Sequence of chain 1.B:
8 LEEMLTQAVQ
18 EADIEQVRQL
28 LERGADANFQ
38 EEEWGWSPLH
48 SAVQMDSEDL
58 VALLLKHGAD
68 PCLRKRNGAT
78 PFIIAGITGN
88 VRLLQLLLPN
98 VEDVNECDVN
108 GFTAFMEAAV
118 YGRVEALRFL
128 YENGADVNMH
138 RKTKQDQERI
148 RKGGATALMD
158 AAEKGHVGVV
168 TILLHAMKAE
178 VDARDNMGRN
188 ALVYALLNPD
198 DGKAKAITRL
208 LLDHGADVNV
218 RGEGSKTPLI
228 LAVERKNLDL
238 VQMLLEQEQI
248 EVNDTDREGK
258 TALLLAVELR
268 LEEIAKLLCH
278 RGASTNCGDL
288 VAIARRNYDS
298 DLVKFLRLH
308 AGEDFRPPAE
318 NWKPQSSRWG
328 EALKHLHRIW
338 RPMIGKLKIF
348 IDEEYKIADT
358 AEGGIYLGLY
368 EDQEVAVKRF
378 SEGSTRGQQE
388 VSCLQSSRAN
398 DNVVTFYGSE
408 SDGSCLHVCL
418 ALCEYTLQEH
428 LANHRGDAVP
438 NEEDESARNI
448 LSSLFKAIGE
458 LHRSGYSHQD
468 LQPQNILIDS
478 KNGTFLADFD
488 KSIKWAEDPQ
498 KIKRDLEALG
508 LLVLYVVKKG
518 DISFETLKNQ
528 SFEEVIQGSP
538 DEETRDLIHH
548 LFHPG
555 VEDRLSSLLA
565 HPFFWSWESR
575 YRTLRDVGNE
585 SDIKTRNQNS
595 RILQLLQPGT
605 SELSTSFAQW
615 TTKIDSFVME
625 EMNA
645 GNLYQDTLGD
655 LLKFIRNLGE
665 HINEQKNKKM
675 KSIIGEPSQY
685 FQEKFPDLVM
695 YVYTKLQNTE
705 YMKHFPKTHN

A protein and the small-molecule ligand that binds it are described below.
Small molecule (SMILES): Nc1ncnc2c1ncn2[C@@H]1O[C@H](CO[P](=O)(O)O[C@@H]2[C@H](O)[C@@H](CO[P](=O)(O)O[C@@H]3[C@H](O)[C@@H](CO[P](=O)(O)O[P](=O)(O)OP(=O)(O)O)O[C@H]3n3cnc4c(N)ncnc43)O[C@H]2n2cnc3c(N)ncnc32)[C@@H](O)[C@H]1O

Binding-site contacts:
Ligand atom OAP contacts residue TRP43 of chain 1.A at 3.4 Å (h-bond).
Ligand atom N9 contacts residue TRP43 of chain 1.A at 3.5 Å (h-bond).
Ligand atom O4' contacts residue TRP41 of chain 1.A at 3.5 Å.
Ligand atom OAP contacts residue LYS72 of chain 1.A at 2.7 Å (salt-bridge).
Ligand atom OAG contacts residue ARG338 of chain 1.B at 3.5 Å (salt-bridge).
Ligand atom OBO contacts residue ASN107 of chain 1.A at 3.4 Å.
Ligand atom OBP contacts residue ASN74 of chain 1.A at 3.6 Å (h-bond).
Ligand atom C6 contacts residue TRP43 of chain 1.A at 3.3 Å (hydrophobic).
Ligand atom N7 contacts residue GLN51 of chain 1.A at 3.4 Å (h-bond).
Ligand atom C4 contacts residue TRP43 of chain 1.A at 3.2 Å (hydrophobic).
Ligand atom C2 contacts residue ARG292 of chain 1.B at 3.5 Å.
Ligand atom OAQ contacts residue ARG338 of chain 1.B at 2.8 Å (salt-bridge).
Ligand atom N6 contacts residue TRP43 of chain 1.A at 3.4 Å.
Ligand atom N1 contacts residue TRP43 of chain 1.A at 3.3 Å.
Ligand atom N6 contacts residue GLN51 of chain 1.A at 2.8 Å (h-bond).
Ligand atom C6 contacts residue ARG292 of chain 1.B at 3.0 Å.
Ligand atom CAU contacts residue TYR295 of chain 1.B at 3.3 Å (hydrophobic).
Ligand atom OBT contacts residue ARG138 of chain 1.A at 3.2 Å (salt-bridge).
Ligand atom NBD contacts residue TYR118 of chain 1.A at 2.8 Å (h-bond).
Ligand atom N6 contacts residue ARG292 of chain 1.B at 3.2 Å (salt-bridge).
Ligand atom C4' contacts residue TRP41 of chain 1.A at 3.5 Å (hydrophobic).
Ligand atom CBY contacts residue PHE109 of chain 1.A at 3.5 Å (hydrophobic).
Ligand atom C5 contacts residue ARG292 of chain 1.B at 3.4 Å.
Ligand atom N6 contacts residue GLN17 of chain 1.A at 3.5 Å (h-bond).
Ligand atom C5' contacts residue TRP41 of chain 1.A at 3.5 Å (hydrophobic).
Ligand atom N1 contacts residue ARG292 of chain 1.B at 2.9 Å (salt-bridge).
Ligand atom OAM contacts residue ARG138 of chain 1.A at 3.0 Å (salt-bridge).
Ligand atom C5 contacts residue TRP43 of chain 1.A at 3.3 Å (hydrophobic).
Ligand atom NBC contacts residue GLU114 of chain 1.A at 2.8 Å (salt-bridge).
Ligand atom OAF contacts residue TYR295 of chain 1.B at 2.8 Å (h-bond).
Ligand atom N3 contacts residue TRP43 of chain 1.A at 3.2 Å.
Ligand atom C2 contacts residue TRP43 of chain 1.A at 3.3 Å (hydrophobic).
Ligand atom CAT contacts residue GLU114 of chain 1.A at 3.2 Å.
Ligand atom O4' contacts residue TRP43 of chain 1.A at 3.2 Å (h-bond).
Ligand atom CBW contacts residue TYR118 of chain 1.A at 3.5 Å (hydrophobic).
Ligand atom N6 contacts residue SER48 of chain 1.A at 3.4 Å (h-bond).
Ligand atom NAB contacts residue GLU114 of chain 1.A at 3.0 Å (salt-bridge).
Ligand atom NAC contacts residue TYR118 of chain 1.A at 3.0 Å (h-bond).
Ligand atom CCB contacts residue PHE109 of chain 1.A at 3.5 Å (hydrophobic).
Ligand atom N7 contacts residue TRP43 of chain 1.A at 3.4 Å.

Sequence of chain 1.A:
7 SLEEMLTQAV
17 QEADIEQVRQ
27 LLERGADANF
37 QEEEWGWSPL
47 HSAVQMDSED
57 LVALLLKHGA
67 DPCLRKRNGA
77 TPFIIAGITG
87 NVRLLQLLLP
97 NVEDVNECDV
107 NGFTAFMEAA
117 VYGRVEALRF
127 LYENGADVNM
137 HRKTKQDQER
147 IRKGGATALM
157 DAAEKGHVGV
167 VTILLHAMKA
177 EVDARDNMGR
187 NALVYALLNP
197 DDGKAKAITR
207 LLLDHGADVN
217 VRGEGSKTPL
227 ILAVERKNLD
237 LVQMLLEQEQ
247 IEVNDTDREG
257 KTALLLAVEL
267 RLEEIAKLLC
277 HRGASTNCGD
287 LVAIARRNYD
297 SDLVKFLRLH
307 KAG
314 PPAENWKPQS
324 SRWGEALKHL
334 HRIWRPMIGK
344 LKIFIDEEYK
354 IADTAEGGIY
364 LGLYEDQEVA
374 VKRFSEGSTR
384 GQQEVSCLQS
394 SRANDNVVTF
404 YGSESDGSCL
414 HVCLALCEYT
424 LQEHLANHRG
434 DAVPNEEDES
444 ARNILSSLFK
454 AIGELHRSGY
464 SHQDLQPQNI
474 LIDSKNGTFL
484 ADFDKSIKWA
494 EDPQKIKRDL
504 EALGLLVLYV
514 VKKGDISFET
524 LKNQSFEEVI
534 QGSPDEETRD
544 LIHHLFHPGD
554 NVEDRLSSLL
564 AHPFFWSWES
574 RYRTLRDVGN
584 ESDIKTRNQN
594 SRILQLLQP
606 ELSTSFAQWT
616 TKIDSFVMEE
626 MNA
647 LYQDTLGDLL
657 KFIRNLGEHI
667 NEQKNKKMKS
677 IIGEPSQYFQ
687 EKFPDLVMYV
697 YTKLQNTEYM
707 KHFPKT